Sequence of chain 6.F:
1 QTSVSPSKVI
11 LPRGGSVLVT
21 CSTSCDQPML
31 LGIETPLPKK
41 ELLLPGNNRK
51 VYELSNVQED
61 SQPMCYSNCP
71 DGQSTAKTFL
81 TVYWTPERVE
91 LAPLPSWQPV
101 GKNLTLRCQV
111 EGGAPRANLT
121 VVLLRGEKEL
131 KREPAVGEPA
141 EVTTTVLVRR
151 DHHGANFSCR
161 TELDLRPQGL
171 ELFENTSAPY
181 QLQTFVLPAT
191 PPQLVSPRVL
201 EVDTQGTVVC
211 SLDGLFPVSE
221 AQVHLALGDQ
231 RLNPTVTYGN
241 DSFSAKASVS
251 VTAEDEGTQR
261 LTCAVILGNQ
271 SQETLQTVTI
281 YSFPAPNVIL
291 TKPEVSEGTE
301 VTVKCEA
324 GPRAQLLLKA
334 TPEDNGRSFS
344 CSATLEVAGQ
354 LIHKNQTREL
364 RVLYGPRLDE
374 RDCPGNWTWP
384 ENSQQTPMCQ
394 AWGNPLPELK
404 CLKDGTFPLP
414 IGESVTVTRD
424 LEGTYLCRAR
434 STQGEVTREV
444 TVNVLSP

Binding-site contacts:
Ligand atom C1 contacts residue ASN358 of chain 6.F at 1.4 Å.
Ligand atom C4 contacts residue ASN358 of chain 6.F at 4.2 Å.
Ligand atom C5 contacts residue ASN358 of chain 6.F at 3.6 Å.
Ligand atom N2 contacts residue ASN358 of chain 6.F at 2.9 Å (h-bond).
Ligand atom C3 contacts residue ASN358 of chain 6.F at 3.8 Å.
Ligand atom O7 contacts residue ASN358 of chain 6.F at 3.3 Å (h-bond).
Ligand atom O7 contacts residue SER345 of chain 6.F at 4.2 Å.
Ligand atom O7 contacts residue SER343 of chain 6.F at 4.3 Å.
Ligand atom O5 contacts residue ASN358 of chain 6.F at 2.4 Å (h-bond).
Ligand atom C7 contacts residue ASN358 of chain 6.F at 3.4 Å.
Ligand atom C2 contacts residue ASN358 of chain 6.F at 2.5 Å.

The small molecule below binds the protein below.
Small molecule (SMILES): CC(=O)N[C@@H]1[C@@H](O)[C@H](O)[C@@H](CO)O[C@H]1O